This small molecule binds to this protein.
Small molecule (SMILES): CC(=O)N[C@@H]1[C@@H](O)[C@H](O)[C@@H](CO)O[C@H]1O

Binding-site contacts:
Ligand atom C1 contacts residue ASN164 of chain 1.A at 1.4 Å.
Ligand atom C4 contacts residue ASN164 of chain 1.A at 4.2 Å.
Ligand atom C7 contacts residue ASN164 of chain 1.A at 3.5 Å.
Ligand atom C5 contacts residue ASN164 of chain 1.A at 3.7 Å.
Ligand atom C2 contacts residue ASN164 of chain 1.A at 2.5 Å.
Ligand atom O5 contacts residue PHE163 of chain 1.A at 4.2 Å.
Ligand atom O5 contacts residue ASN164 of chain 1.A at 2.4 Å (h-bond).
Ligand atom O6 contacts residue THR215 of chain 1.A at 3.6 Å.
Ligand atom O7 contacts residue ASN164 of chain 1.A at 3.7 Å.
Ligand atom N2 contacts residue ASN164 of chain 1.A at 2.9 Å (h-bond).
Ligand atom C3 contacts residue ASN164 of chain 1.A at 3.8 Å.

Sequence of chain 1.A:
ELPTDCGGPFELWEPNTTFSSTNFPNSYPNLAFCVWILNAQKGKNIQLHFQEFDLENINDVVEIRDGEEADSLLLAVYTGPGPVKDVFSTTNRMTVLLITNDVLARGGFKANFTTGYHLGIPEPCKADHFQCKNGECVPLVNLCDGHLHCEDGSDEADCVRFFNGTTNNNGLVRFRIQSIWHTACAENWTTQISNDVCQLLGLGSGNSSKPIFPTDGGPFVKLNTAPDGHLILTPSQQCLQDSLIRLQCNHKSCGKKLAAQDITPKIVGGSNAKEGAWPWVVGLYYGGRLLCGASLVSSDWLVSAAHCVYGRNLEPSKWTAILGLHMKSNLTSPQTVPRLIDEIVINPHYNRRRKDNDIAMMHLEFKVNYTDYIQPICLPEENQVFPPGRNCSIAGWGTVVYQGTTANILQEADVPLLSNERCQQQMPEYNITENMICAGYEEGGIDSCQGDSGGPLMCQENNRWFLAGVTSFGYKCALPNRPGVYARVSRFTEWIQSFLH